Binding-site contacts:
Ligand atom C1 contacts residue THR199 of chain 1.A at 3.5 Å.
Ligand atom O1S contacts residue LEU197 of chain 1.A at 3.2 Å.
Ligand atom O5 contacts residue LEU197 of chain 1.A at 3.4 Å.
Ligand atom C61 contacts residue LEU140 of chain 1.A at 3.5 Å (hydrophobic).
Ligand atom C61 contacts residue PHE130 of chain 1.A at 3.2 Å (hydrophobic).
Ligand atom O2S contacts residue ZN1 of chain 1.C at 3.0 Å.
Ligand atom O6 contacts residue PHE130 of chain 1.A at 2.7 Å.
Ligand atom C31 contacts residue ASN67 of chain 1.A at 3.1 Å.
Ligand atom O2 contacts residue HIS94 of chain 1.A at 2.8 Å (h-bond).
Ligand atom C2M contacts residue THR199 of chain 1.A at 2.4 Å.
Ligand atom C6M contacts residue LEU203 of chain 1.A at 3.5 Å (hydrophobic).
Ligand atom O2S contacts residue HIS94 of chain 1.A at 3.1 Å.
Ligand atom C6M contacts residue LEU197 of chain 1.A at 3.2 Å (hydrophobic).
Ligand atom O21 contacts residue HIS96 of chain 1.A at 3.7 Å.
Ligand atom C6M contacts residue VAL121 of chain 1.A at 3.4 Å (hydrophobic).
Ligand atom C2 contacts residue HIS94 of chain 1.A at 3.5 Å.
Ligand atom O3 contacts residue GLN92 of chain 1.A at 2.7 Å (h-bond).
Ligand atom C6M contacts residue LEU140 of chain 1.A at 3.4 Å (hydrophobic).
Ligand atom O1S contacts residue THR198 of chain 1.A at 2.9 Å (h-bond).
Ligand atom N3S contacts residue THR198 of chain 1.A at 2.8 Å (h-bond).
Ligand atom O31 contacts residue GLN92 of chain 1.A at 3.7 Å.
Ligand atom N3S contacts residue HIS96 of chain 1.A at 3.2 Å (h-bond).
Ligand atom O21 contacts residue HIS94 of chain 1.A at 3.3 Å.
Ligand atom O2 contacts residue ZN1 of chain 1.C at 3.8 Å.
Ligand atom C3 contacts residue GLN92 of chain 1.A at 3.6 Å.
Ligand atom C21 contacts residue HIS94 of chain 1.A at 3.5 Å.
Ligand atom N3S contacts residue HIS119 of chain 1.A at 3.7 Å.
Ligand atom O5 contacts residue PHE130 of chain 1.A at 3.5 Å.
Ligand atom C6M contacts residue PRO201 of chain 1.A at 2.4 Å (hydrophobic).
Ligand atom O31 contacts residue ASN62 of chain 1.A at 3.0 Å (h-bond).
Ligand atom C6 contacts residue LEU197 of chain 1.A at 3.2 Å (hydrophobic).
Ligand atom N3S contacts residue HIS94 of chain 1.A at 3.3 Å (h-bond).
Ligand atom O61 contacts residue PHE130 of chain 1.A at 2.8 Å.
Ligand atom O3 contacts residue ASN67 of chain 1.A at 3.4 Å (h-bond).
Ligand atom O61 contacts residue VAL121 of chain 1.A at 2.5 Å.
Ligand atom O31 contacts residue ASN67 of chain 1.A at 2.2 Å (h-bond).
Ligand atom C31 contacts residue GLN92 of chain 1.A at 3.6 Å.
Ligand atom S1 contacts residue ZN1 of chain 1.C at 3.1 Å.
Ligand atom N3S contacts residue ZN1 of chain 1.C at 2.1 Å.
Ligand atom C61 contacts residue VAL121 of chain 1.A at 3.3 Å (hydrophobic).

Sequence of chain 1.A:
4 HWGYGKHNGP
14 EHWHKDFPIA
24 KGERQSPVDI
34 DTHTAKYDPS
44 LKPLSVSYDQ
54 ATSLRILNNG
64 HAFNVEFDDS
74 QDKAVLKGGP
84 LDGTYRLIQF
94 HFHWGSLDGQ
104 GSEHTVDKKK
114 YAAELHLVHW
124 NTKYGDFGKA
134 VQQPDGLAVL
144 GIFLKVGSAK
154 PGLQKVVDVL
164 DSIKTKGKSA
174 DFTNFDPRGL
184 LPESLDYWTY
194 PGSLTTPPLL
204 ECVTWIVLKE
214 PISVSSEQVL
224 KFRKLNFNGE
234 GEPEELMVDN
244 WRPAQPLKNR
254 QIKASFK

A small-molecule ligand and the protein it binds are described below.
Small molecule (SMILES): CC(=O)OC[C@H]1O[C@@H](O[C@H]2[C@H](OC(C)=O)[C@@H](OC(C)=O)[C@H](S(N)(=O)=O)O[C@@H]2COC(C)=O)[C@H](OC(C)=O)[C@@H](OC(C)=O)[C@H]1OC(C)=O